This protein binds this small molecule.
Small molecule (SMILES): CC(=O)N[C@H]1[C@H](O[C@H]2[C@H](O)[C@@H](NC(C)=O)CO[C@@H]2CO)O[C@H](CO)[C@@H](O)[C@@H]1O

Sequence of chain 1.A:
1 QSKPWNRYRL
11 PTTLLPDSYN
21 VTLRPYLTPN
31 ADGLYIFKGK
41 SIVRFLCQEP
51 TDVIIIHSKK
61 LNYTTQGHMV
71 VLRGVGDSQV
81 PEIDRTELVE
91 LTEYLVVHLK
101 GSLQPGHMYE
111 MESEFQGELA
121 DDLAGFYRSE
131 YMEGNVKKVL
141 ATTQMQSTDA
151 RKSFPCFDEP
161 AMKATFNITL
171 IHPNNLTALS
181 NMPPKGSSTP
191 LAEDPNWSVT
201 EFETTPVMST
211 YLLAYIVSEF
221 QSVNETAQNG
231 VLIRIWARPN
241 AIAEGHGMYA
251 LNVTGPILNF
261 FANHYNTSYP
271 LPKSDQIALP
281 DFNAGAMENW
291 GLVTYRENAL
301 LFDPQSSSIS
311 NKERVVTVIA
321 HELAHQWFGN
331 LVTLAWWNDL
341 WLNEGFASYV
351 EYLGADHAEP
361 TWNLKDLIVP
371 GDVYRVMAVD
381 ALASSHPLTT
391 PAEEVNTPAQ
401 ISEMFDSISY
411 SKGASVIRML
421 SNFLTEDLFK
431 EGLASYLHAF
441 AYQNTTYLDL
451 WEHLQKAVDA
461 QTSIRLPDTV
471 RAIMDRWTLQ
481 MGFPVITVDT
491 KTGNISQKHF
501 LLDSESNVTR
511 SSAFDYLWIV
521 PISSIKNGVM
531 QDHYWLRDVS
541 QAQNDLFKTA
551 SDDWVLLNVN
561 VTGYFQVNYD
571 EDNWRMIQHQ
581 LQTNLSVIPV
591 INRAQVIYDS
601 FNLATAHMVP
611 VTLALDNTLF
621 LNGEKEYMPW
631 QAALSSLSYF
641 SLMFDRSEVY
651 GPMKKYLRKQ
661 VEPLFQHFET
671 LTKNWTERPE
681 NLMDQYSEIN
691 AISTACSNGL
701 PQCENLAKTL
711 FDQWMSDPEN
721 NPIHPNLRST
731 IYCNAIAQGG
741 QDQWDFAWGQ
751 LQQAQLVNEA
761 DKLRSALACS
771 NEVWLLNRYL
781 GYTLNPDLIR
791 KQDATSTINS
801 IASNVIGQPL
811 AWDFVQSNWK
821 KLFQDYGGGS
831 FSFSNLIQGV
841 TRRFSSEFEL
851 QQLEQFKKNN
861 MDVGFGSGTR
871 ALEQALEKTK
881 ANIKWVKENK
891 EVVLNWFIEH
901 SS

Binding-site contacts:
Ligand atom C8 contacts residue THR28 of chain 1.A at 4.2 Å.
Ligand atom O3 contacts residue LYS138 of chain 1.A at 3.8 Å.
Ligand atom C7 contacts residue ASN175 of chain 1.A at 3.0 Å.
Ligand atom O7 contacts residue ASN175 of chain 1.A at 2.9 Å (h-bond).
Ligand atom N2 contacts residue ASN175 of chain 1.A at 2.7 Å (h-bond).
Ligand atom C2 contacts residue ASN175 of chain 1.A at 2.3 Å.
Ligand atom O3 contacts residue GLU219 of chain 1.A at 4.0 Å.
Ligand atom C3 contacts residue GLU219 of chain 1.A at 4.0 Å.
Ligand atom C7 contacts residue GLU219 of chain 1.A at 3.8 Å.
Ligand atom C8 contacts residue GLU219 of chain 1.A at 3.5 Å.
Ligand atom C2 contacts residue GLU219 of chain 1.A at 4.1 Å.
Ligand atom O5 contacts residue ASN175 of chain 1.A at 2.3 Å (h-bond).
Ligand atom C8 contacts residue ASN175 of chain 1.A at 4.1 Å.
Ligand atom C4 contacts residue ASN175 of chain 1.A at 4.0 Å.
Ligand atom C3 contacts residue ASN175 of chain 1.A at 3.6 Å.
Ligand atom C5 contacts residue ASN175 of chain 1.A at 3.5 Å.
Ligand atom C1 contacts residue ASN175 of chain 1.A at 1.4 Å.
Ligand atom N2 contacts residue GLU219 of chain 1.A at 3.1 Å (salt-bridge).